Sequence of chain 1.D:
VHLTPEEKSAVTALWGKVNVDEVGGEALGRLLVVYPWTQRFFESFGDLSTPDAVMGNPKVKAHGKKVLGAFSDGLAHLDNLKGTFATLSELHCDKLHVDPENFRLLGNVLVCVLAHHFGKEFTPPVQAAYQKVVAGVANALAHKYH

Binding-site contacts:
Ligand atom C1 contacts residue LYS82 of chain 1.B at 2.3 Å.
Ligand atom C1 contacts residue LYS82 of chain 1.D at 3.7 Å.
Ligand atom O8 contacts residue LYS82 of chain 1.D at 2.0 Å (salt-bridge).
Ligand atom C7 contacts residue LYS82 of chain 1.D at 1.3 Å.
Ligand atom C5 contacts residue LYS82 of chain 1.D at 2.5 Å.
Ligand atom C5 contacts residue LYS82 of chain 1.B at 3.5 Å.
Ligand atom C2 contacts residue LYS82 of chain 1.B at 1.3 Å.
Ligand atom O3 contacts residue LYS82 of chain 1.B at 2.2 Å (salt-bridge).

Sequence of chain 1.B:
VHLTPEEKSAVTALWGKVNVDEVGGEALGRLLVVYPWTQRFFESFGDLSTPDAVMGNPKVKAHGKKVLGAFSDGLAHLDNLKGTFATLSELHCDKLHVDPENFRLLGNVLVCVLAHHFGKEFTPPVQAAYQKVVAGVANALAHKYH

The protein below binds the small molecule below.
Small molecule (SMILES): O=CC=CC=O